A protein and the small-molecule ligand that binds it are described below.
Small molecule (SMILES): CC(=O)N[C@H]1[C@H]([C@H](O)[C@H](O)CO)O[C@@](O[C@H](CO)[C@@H](O)[C@@H]2O[C@@H](C(=O)O)C[C@H](O)[C@H]2NC(C)=O)(C(=O)O)C[C@@H]1O

Sequence of chain 16.B:
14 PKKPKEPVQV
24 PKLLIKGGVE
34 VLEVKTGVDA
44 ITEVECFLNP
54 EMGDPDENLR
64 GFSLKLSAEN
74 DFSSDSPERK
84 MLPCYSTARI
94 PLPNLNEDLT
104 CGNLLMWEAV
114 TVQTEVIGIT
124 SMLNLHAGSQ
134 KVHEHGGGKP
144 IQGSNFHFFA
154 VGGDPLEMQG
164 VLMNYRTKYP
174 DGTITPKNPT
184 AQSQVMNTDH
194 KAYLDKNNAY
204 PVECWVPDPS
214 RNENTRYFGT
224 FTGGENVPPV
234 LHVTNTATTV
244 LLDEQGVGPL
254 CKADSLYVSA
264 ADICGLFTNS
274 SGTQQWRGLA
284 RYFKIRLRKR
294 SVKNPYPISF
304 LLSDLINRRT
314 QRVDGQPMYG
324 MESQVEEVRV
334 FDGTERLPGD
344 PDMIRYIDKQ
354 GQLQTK

Binding-site contacts:
Ligand atom O8 contacts residue THR276 of chain 16.C at 3.6 Å.
Ligand atom C9 contacts residue LYS68 of chain 16.C at 3.8 Å.
Ligand atom O9 contacts residue GLN278 of chain 16.C at 3.9 Å.
Ligand atom N5 contacts residue GLN278 of chain 16.C at 3.7 Å.
Ligand atom C11 contacts residue ASN272 of chain 16.C at 3.6 Å.
Ligand atom C11 contacts residue GLN278 of chain 16.C at 3.5 Å.
Ligand atom C10 contacts residue ASN272 of chain 16.C at 3.9 Å.
Ligand atom C7 contacts residue GLN278 of chain 16.C at 3.8 Å.
Ligand atom C9 contacts residue GLN278 of chain 16.C at 3.1 Å.
Ligand atom C6 contacts residue ASN272 of chain 16.C at 3.7 Å.
Ligand atom C5 contacts residue ASN272 of chain 16.C at 4.1 Å.
Ligand atom C10 contacts residue PHE75 of chain 16.D at 4.1 Å (hydrophobic).
Ligand atom O1A contacts residue LYS68 of chain 16.C at 2.8 Å.
Ligand atom O8 contacts residue LYS68 of chain 16.C at 3.4 Å.
Ligand atom C1 contacts residue THR276 of chain 16.C at 3.2 Å.
Ligand atom C6 contacts residue LYS68 of chain 16.C at 4.2 Å.
Ligand atom O9 contacts residue LEU67 of chain 16.C at 3.4 Å.
Ligand atom O1B contacts residue SER274 of chain 16.C at 2.9 Å (h-bond).
Ligand atom C9 contacts residue LEU67 of chain 16.C at 4.1 Å (hydrophobic).
Ligand atom C11 contacts residue PHE75 of chain 16.D at 3.3 Å (hydrophobic).
Ligand atom C11 contacts residue THR276 of chain 16.C at 3.3 Å.
Ligand atom O9 contacts residue LYS68 of chain 16.C at 2.9 Å (salt-bridge).
Ligand atom O1A contacts residue THR276 of chain 16.C at 2.3 Å (h-bond).
Ligand atom O8 contacts residue GLN278 of chain 16.C at 3.4 Å (h-bond).
Ligand atom C11 contacts residue SER274 of chain 16.C at 4.1 Å.
Ligand atom C8 contacts residue GLN278 of chain 16.C at 3.6 Å.
Ligand atom C1 contacts residue SER274 of chain 16.C at 4.1 Å.
Ligand atom C11 contacts residue PHE270 of chain 16.C at 3.8 Å (hydrophobic).
Ligand atom O1B contacts residue LYS68 of chain 16.C at 3.9 Å.
Ligand atom O10 contacts residue PHE75 of chain 16.D at 3.8 Å.
Ligand atom C10 contacts residue GLN278 of chain 16.C at 4.0 Å.
Ligand atom C11 contacts residue PHE65 of chain 16.C at 3.4 Å (hydrophobic).
Ligand atom O8 contacts residue ASN272 of chain 16.C at 3.4 Å (h-bond).
Ligand atom O1B contacts residue THR276 of chain 16.C at 3.5 Å (h-bond).
Ligand atom C1 contacts residue ASN272 of chain 16.C at 4.1 Å.
Ligand atom O1A contacts residue ASN272 of chain 16.C at 3.6 Å (h-bond).
Ligand atom N5 contacts residue ASN272 of chain 16.C at 3.2 Å (h-bond).
Ligand atom C11 contacts residue HIS138 of chain 16.B at 3.1 Å.
Ligand atom C1 contacts residue LYS68 of chain 16.C at 3.6 Å.
Ligand atom O7 contacts residue LEU62 of chain 16.C at 4.0 Å.

Sequence of chain 16.C:
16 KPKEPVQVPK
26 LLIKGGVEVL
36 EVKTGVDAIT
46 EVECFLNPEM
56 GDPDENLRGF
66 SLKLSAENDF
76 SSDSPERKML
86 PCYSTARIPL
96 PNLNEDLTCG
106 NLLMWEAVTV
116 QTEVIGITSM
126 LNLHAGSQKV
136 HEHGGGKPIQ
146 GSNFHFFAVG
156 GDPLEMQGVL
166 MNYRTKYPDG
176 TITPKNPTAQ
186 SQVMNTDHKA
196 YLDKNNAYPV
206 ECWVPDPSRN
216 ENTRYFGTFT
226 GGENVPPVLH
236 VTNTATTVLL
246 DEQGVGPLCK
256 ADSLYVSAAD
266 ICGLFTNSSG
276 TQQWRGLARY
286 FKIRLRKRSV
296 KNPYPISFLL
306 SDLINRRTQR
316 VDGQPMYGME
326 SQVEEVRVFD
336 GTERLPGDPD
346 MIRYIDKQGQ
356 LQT

Sequence of chain 16.D:
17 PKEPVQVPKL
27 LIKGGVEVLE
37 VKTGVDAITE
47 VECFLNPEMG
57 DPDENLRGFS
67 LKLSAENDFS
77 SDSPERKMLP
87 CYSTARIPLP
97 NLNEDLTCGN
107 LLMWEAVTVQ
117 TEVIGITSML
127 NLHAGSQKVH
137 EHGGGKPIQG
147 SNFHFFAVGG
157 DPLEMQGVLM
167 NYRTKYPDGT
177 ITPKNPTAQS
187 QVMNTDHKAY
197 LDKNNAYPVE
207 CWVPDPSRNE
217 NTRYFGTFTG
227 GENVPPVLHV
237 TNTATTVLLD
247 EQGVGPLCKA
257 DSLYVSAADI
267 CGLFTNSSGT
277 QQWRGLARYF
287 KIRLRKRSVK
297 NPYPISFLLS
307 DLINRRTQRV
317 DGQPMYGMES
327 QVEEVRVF